Sequence of chain 1.A:
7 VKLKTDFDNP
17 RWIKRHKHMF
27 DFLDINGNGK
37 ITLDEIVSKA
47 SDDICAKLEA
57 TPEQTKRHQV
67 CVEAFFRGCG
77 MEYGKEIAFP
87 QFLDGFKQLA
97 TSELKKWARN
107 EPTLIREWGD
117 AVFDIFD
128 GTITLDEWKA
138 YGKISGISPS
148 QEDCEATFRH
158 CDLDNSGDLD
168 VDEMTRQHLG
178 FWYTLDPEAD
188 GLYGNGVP

Binding-site contacts:
Ligand atom C5 contacts residue TRP114 of chain 1.A at 3.7 Å (hydrophobic).
Ligand atom C31 contacts residue LEU29 of chain 1.A at 3.8 Å (hydrophobic).
Ligand atom C5 contacts residue TRP179 of chain 1.A at 3.7 Å (hydrophobic).
Ligand atom N4 contacts residue TRP114 of chain 1.A at 3.3 Å.
Ligand atom C21 contacts residue MET25 of chain 1.A at 3.4 Å (hydrophobic).
Ligand atom C10 contacts residue TYR138 of chain 1.A at 3.2 Å (hydrophobic).
Ligand atom C23 contacts residue HIS22 of chain 1.A at 3.5 Å.
Ligand atom C22 contacts residue PHE92 of chain 1.A at 3.7 Å (hydrophobic).
Ligand atom C13 contacts residue MET171 of chain 1.A at 3.9 Å (hydrophobic).
Ligand atom N1 contacts residue TRP114 of chain 1.A at 3.3 Å.
Ligand atom C28 contacts residue TRP114 of chain 1.A at 3.6 Å (hydrophobic).
Ligand atom C29 contacts residue ILE50 of chain 1.A at 3.7 Å (hydrophobic).
Ligand atom O33 contacts residue ILE144 of chain 1.A at 3.9 Å.
Ligand atom C19 contacts residue MET25 of chain 1.A at 3.7 Å (hydrophobic).
Ligand atom O25 contacts residue PHE88 of chain 1.A at 3.3 Å.
Ligand atom C13 contacts residue ILE111 of chain 1.A at 3.7 Å (hydrophobic).
Ligand atom C27 contacts residue TRP114 of chain 1.A at 3.7 Å (hydrophobic).
Ligand atom C23 contacts residue PHE92 of chain 1.A at 3.5 Å (hydrophobic).
Ligand atom C9 contacts residue TRP114 of chain 1.A at 3.2 Å (hydrophobic).
Ligand atom C8 contacts residue TRP114 of chain 1.A at 3.6 Å (hydrophobic).
Ligand atom C20 contacts residue MET25 of chain 1.A at 3.7 Å (hydrophobic).
Ligand atom C2 contacts residue TYR138 of chain 1.A at 3.7 Å (hydrophobic).
Ligand atom O25 contacts residue MET25 of chain 1.A at 3.5 Å.
Ligand atom O33 contacts residue TYR138 of chain 1.A at 3.7 Å.
Ligand atom C28 contacts residue TYR138 of chain 1.A at 3.6 Å (hydrophobic).
Ligand atom O25 contacts residue PHE92 of chain 1.A at 3.8 Å.
Ligand atom O25 contacts residue HIS22 of chain 1.A at 2.8 Å (h-bond).
Ligand atom O17 contacts residue MET171 of chain 1.A at 3.3 Å.
Ligand atom C22 contacts residue MET25 of chain 1.A at 3.4 Å (hydrophobic).
Ligand atom C15 contacts residue HIS175 of chain 1.A at 3.4 Å.
Ligand atom C31 contacts residue ILE42 of chain 1.A at 3.8 Å (hydrophobic).
Ligand atom N7 contacts residue MET25 of chain 1.A at 3.6 Å.
Ligand atom C22 contacts residue HIS22 of chain 1.A at 3.6 Å.
Ligand atom C23 contacts residue MET25 of chain 1.A at 3.8 Å (hydrophobic).
Ligand atom C24 contacts residue TRP179 of chain 1.A at 3.5 Å (hydrophobic).
Ligand atom C13 contacts residue GLY115 of chain 1.A at 3.6 Å.
Ligand atom C14 contacts residue MET171 of chain 1.A at 3.4 Å (hydrophobic).
Ligand atom C23 contacts residue TRP179 of chain 1.A at 3.7 Å (hydrophobic).
Ligand atom O17 contacts residue HIS175 of chain 1.A at 3.4 Å (h-bond).
Ligand atom C15 contacts residue MET171 of chain 1.A at 3.7 Å (hydrophobic).

This small molecule binds to this protein.
Small molecule (SMILES): O=C(Cc1ccc(O)cc1)Nc1ncc(-c2ccc(O)cc2)nc1Cc1ccccc1